Sequence of chain 1.C:
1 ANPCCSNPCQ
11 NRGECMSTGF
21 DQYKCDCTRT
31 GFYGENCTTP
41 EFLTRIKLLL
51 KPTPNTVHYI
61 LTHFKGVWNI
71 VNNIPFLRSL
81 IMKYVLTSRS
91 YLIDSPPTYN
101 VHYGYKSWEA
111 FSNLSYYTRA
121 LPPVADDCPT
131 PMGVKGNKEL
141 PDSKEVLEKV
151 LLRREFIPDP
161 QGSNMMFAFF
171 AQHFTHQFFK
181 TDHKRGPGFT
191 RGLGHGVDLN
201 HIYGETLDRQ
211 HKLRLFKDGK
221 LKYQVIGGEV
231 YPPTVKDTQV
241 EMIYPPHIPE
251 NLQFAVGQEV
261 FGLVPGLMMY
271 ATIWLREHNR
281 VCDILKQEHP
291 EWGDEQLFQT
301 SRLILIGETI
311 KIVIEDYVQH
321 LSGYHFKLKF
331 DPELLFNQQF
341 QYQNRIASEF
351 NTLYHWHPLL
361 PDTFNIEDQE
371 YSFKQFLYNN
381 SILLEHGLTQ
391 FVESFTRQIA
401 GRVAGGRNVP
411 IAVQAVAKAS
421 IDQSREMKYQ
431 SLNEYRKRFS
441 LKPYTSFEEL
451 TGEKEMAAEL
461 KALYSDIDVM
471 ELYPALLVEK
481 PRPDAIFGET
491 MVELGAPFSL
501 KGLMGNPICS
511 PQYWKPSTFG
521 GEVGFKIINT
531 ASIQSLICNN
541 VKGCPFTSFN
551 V

Sequence of chain 1.D:
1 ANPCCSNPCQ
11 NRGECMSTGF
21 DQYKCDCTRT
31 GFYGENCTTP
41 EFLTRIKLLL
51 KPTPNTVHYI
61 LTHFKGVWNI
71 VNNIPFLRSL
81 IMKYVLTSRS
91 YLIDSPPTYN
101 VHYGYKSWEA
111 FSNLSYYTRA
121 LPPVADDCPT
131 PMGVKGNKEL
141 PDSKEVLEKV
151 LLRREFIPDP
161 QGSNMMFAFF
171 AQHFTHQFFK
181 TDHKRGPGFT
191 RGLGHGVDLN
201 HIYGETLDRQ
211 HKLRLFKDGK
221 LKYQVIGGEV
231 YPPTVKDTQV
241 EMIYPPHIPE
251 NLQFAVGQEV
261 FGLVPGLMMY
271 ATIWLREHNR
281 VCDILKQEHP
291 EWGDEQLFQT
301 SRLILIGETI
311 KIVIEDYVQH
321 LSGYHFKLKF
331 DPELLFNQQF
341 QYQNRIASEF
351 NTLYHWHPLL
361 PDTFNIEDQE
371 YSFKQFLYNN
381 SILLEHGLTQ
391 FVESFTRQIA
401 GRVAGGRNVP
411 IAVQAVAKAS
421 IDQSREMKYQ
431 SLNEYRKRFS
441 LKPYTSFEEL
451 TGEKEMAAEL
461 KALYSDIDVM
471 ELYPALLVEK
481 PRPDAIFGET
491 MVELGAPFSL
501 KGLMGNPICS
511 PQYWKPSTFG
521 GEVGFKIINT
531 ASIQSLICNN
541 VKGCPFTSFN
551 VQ

The protein below binds the small molecule below.
Small molecule (SMILES): CC(=O)N[C@H]1[C@H](O[C@H]2[C@H](O)[C@@H](NC(C)=O)CO[C@@H]2CO)O[C@H](CO)[C@@H](O)[C@@H]1O

Binding-site contacts:
Ligand atom C6 contacts residue TYR116 of chain 1.D at 3.6 Å (hydrophobic).
Ligand atom C2 contacts residue ASN113 of chain 1.D at 2.4 Å.
Ligand atom O6 contacts residue ASP208 of chain 1.C at 4.0 Å.
Ligand atom C6 contacts residue PHE189 of chain 1.D at 3.8 Å (hydrophobic).
Ligand atom C7 contacts residue ARG185 of chain 1.D at 3.7 Å.
Ligand atom C8 contacts residue ARG185 of chain 1.D at 3.9 Å.
Ligand atom O5 contacts residue TYR116 of chain 1.D at 3.5 Å.
Ligand atom C5 contacts residue TYR116 of chain 1.D at 4.4 Å (hydrophobic).
Ligand atom C1 contacts residue TYR116 of chain 1.D at 4.0 Å (hydrophobic).
Ligand atom C5 contacts residue ARG185 of chain 1.D at 4.4 Å.
Ligand atom O4 contacts residue ARG185 of chain 1.D at 3.2 Å (salt-bridge).
Ligand atom C6 contacts residue ASP208 of chain 1.C at 4.5 Å.
Ligand atom O7 contacts residue ASN113 of chain 1.D at 3.5 Å (h-bond).
Ligand atom C7 contacts residue ASN113 of chain 1.D at 3.4 Å.
Ligand atom C3 contacts residue ARG185 of chain 1.D at 3.8 Å.
Ligand atom C8 contacts residue PHE189 of chain 1.D at 4.2 Å (hydrophobic).
Ligand atom O5 contacts residue LEU207 of chain 1.C at 4.2 Å.
Ligand atom O7 contacts residue LEU207 of chain 1.C at 4.0 Å.
Ligand atom C1 contacts residue ARG185 of chain 1.D at 4.3 Å.
Ligand atom C1 contacts residue GLU109 of chain 1.D at 3.7 Å.
Ligand atom C4 contacts residue ARG185 of chain 1.D at 4.0 Å.
Ligand atom C4 contacts residue ASN113 of chain 1.D at 4.2 Å.
Ligand atom C3 contacts residue ASN113 of chain 1.D at 3.8 Å.
Ligand atom O5 contacts residue ASN113 of chain 1.D at 2.4 Å (h-bond).
Ligand atom O6 contacts residue TYR116 of chain 1.D at 3.7 Å.
Ligand atom C8 contacts residue ASN113 of chain 1.D at 4.4 Å.
Ligand atom C2 contacts residue GLU109 of chain 1.D at 4.3 Å.
Ligand atom C5 contacts residue PHE189 of chain 1.D at 3.9 Å (hydrophobic).
Ligand atom C2 contacts residue ARG185 of chain 1.D at 4.0 Å.
Ligand atom O6 contacts residue LEU207 of chain 1.C at 3.9 Å.
Ligand atom O5 contacts residue PHE189 of chain 1.D at 4.2 Å.
Ligand atom O7 contacts residue ARG185 of chain 1.D at 2.7 Å (salt-bridge).
Ligand atom C5 contacts residue ASN113 of chain 1.D at 3.7 Å.
Ligand atom O5 contacts residue GLU109 of chain 1.D at 3.6 Å (salt-bridge).
Ligand atom C4 contacts residue LEU207 of chain 1.C at 4.1 Å (hydrophobic).
Ligand atom N2 contacts residue ASN113 of chain 1.D at 2.9 Å (h-bond).
Ligand atom N2 contacts residue ARG185 of chain 1.D at 4.3 Å.
Ligand atom O3 contacts residue ARG185 of chain 1.D at 4.3 Å.
Ligand atom C1 contacts residue ASN113 of chain 1.D at 1.5 Å.
Ligand atom C1 contacts residue LEU207 of chain 1.C at 4.4 Å (hydrophobic).